Sequence of chain 1.A:
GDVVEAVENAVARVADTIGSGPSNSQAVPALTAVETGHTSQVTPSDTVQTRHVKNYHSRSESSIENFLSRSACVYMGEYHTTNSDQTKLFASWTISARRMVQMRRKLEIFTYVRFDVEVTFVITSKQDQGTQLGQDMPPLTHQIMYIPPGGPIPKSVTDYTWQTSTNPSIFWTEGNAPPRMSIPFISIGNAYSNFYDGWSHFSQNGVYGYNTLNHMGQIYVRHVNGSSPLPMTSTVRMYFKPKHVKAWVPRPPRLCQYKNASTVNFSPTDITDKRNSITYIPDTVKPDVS

A protein and the small-molecule ligand that binds it are described below.
Small molecule (SMILES): NCCCCCCCCCCCC(=O)O

Binding-site contacts:
Ligand atom C1 contacts residue ILE183 of chain 1.A at 4.2 Å (hydrophobic).
Ligand atom C5 contacts residue ILE95 of chain 1.A at 3.8 Å (hydrophobic).
Ligand atom C6 contacts residue ILE95 of chain 1.A at 4.1 Å (hydrophobic).
Ligand atom N contacts residue MET181 of chain 1.A at 3.9 Å.
Ligand atom C5 contacts residue PHE240 of chain 1.A at 4.1 Å (hydrophobic).
Ligand atom C2 contacts residue ILE183 of chain 1.A at 4.2 Å (hydrophobic).
Ligand atom O contacts residue TYR192 of chain 1.A at 3.9 Å.
Ligand atom C contacts residue TYR210 of chain 1.A at 4.1 Å (hydrophobic).
Ligand atom OXT contacts residue MET216 of chain 1.A at 4.2 Å.
Ligand atom C1 contacts residue VAL119 of chain 1.A at 4.2 Å (hydrophobic).
Ligand atom C9 contacts residue TYR192 of chain 1.A at 4.1 Å (hydrophobic).
Ligand atom C4 contacts residue ILE95 of chain 1.A at 4.0 Å (hydrophobic).
Ligand atom C2 contacts residue TYR146 of chain 1.A at 3.9 Å (hydrophobic).
Ligand atom OXT contacts residue ASN194 of chain 1.A at 4.3 Å.
Ligand atom C contacts residue TYR192 of chain 1.A at 4.2 Å (hydrophobic).
Ligand atom C5 contacts residue ILE183 of chain 1.A at 4.4 Å (hydrophobic).
Ligand atom C9 contacts residue PHE115 of chain 1.A at 4.1 Å (hydrophobic).
Ligand atom C10 contacts residue TYR192 of chain 1.A at 4.3 Å (hydrophobic).
Ligand atom OXT contacts residue TYR210 of chain 1.A at 3.0 Å (h-bond).
Ligand atom C7 contacts residue VAL117 of chain 1.A at 4.3 Å (hydrophobic).
Ligand atom C2 contacts residue ILE95 of chain 1.A at 3.8 Å (hydrophobic).
Ligand atom C9 contacts residue PHE240 of chain 1.A at 4.1 Å (hydrophobic).
Ligand atom C6 contacts residue TYR192 of chain 1.A at 4.4 Å (hydrophobic).
Ligand atom O contacts residue ASN194 of chain 1.A at 3.0 Å (h-bond).
Ligand atom C7 contacts residue TYR192 of chain 1.A at 4.4 Å (hydrophobic).
Ligand atom O contacts residue LEU107 of chain 1.A at 4.4 Å.
Ligand atom C contacts residue ASN194 of chain 1.A at 4.0 Å.
Ligand atom CA2 contacts residue PHE115 of chain 1.A at 4.3 Å (hydrophobic).
Ligand atom N contacts residue ILE219 of chain 1.A at 4.0 Å.
Ligand atom C8 contacts residue TYR192 of chain 1.A at 3.6 Å (hydrophobic).
Ligand atom C7 contacts residue PHE240 of chain 1.A at 3.9 Å (hydrophobic).
Ligand atom C10 contacts residue MET216 of chain 1.A at 3.6 Å (hydrophobic).
Ligand atom O contacts residue VAL113 of chain 1.A at 4.0 Å.
Ligand atom C4 contacts residue ILE183 of chain 1.A at 4.2 Å (hydrophobic).
Ligand atom N contacts residue TYR146 of chain 1.A at 4.1 Å.
Ligand atom C3 contacts residue ILE183 of chain 1.A at 3.7 Å (hydrophobic).
Ligand atom C3 contacts residue ILE95 of chain 1.A at 4.2 Å (hydrophobic).
Ligand atom C1 contacts residue ILE219 of chain 1.A at 4.1 Å (hydrophobic).
Ligand atom C7 contacts residue ILE95 of chain 1.A at 4.3 Å (hydrophobic).
Ligand atom C8 contacts residue MET216 of chain 1.A at 3.9 Å (hydrophobic).